A small-molecule ligand and the protein it binds are described below.
Small molecule (SMILES): NCC(=O)O

Binding-site contacts:
Ligand atom O contacts residue ASP333 of chain 1.A at 3.5 Å.
Ligand atom N contacts residue VAL18 of chain 1.A at 3.7 Å.
Ligand atom O contacts residue VAL18 of chain 1.A at 4.3 Å.
Ligand atom O contacts residue SER332 of chain 1.A at 3.7 Å.
Ligand atom O contacts residue MET335 of chain 1.A at 3.5 Å (h-bond).
Ligand atom N contacts residue ASP333 of chain 1.A at 4.3 Å.
Ligand atom O contacts residue GLN334 of chain 1.A at 3.0 Å (h-bond).
Ligand atom C contacts residue SER332 of chain 1.A at 4.4 Å.
Ligand atom OXT contacts residue MET335 of chain 1.A at 3.8 Å.
Ligand atom OXT contacts residue VAL18 of chain 1.A at 4.1 Å.
Ligand atom C contacts residue ASP333 of chain 1.A at 4.5 Å.
Ligand atom C contacts residue MET335 of chain 1.A at 4.2 Å (hydrophobic).
Ligand atom C contacts residue GLN334 of chain 1.A at 4.2 Å.
Ligand atom C contacts residue VAL18 of chain 1.A at 4.1 Å (hydrophobic).

Sequence of chain 1.A:
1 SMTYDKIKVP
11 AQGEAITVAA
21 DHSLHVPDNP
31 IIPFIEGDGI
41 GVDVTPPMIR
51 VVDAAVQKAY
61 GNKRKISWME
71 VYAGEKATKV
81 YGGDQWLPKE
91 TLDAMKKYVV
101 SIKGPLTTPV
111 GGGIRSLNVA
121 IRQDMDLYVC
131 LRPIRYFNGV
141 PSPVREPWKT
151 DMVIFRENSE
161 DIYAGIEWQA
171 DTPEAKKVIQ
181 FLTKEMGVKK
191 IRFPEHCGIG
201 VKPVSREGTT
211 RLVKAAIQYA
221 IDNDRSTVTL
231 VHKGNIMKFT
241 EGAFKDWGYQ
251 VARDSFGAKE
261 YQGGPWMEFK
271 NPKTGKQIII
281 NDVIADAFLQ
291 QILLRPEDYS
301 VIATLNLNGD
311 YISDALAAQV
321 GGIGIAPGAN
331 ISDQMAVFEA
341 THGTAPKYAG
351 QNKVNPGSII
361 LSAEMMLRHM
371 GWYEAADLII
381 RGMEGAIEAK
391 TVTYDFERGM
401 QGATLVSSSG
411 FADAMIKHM